Sequence of chain 1.A:
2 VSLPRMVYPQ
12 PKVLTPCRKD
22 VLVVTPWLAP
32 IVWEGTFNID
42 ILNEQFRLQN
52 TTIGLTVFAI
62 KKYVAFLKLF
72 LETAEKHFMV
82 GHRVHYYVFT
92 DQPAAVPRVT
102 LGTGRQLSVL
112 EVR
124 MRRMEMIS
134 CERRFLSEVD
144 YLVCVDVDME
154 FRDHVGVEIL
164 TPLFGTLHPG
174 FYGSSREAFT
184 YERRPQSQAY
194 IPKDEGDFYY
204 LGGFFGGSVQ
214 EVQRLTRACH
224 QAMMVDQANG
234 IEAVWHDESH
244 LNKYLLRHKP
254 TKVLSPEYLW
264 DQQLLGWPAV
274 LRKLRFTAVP

Binding-site contacts:
Ligand atom C6 contacts residue GLU241 of chain 1.A at 3.6 Å.
Ligand atom C4 contacts residue GLU241 of chain 1.A at 3.1 Å.
Ligand atom O3 contacts residue TRP238 of chain 1.A at 4.2 Å.
Ligand atom C5 contacts residue THR183 of chain 1.A at 4.3 Å.
Ligand atom C6 contacts residue HIS171 of chain 1.A at 4.0 Å.
Ligand atom O4 contacts residue GLU241 of chain 1.A at 2.6 Å (salt-bridge).
Ligand atom C6 contacts residue TRP238 of chain 1.A at 3.5 Å (hydrophobic).
Ligand atom C3 contacts residue HIS171 of chain 1.A at 4.4 Å.
Ligand atom C6 contacts residue TYR202 of chain 1.A at 3.7 Å (hydrophobic).
Ligand atom O6 contacts residue TYR202 of chain 1.A at 4.4 Å.
Ligand atom C3 contacts residue GLU241 of chain 1.A at 4.4 Å.
Ligand atom C4 contacts residue HIS171 of chain 1.A at 3.7 Å.
Ligand atom O4 contacts residue HIS171 of chain 1.A at 2.6 Å (h-bond).
Ligand atom C5 contacts residue GLU241 of chain 1.A at 4.0 Å.
Ligand atom O5 contacts residue HIS171 of chain 1.A at 3.4 Å (h-bond).
Ligand atom C6 contacts residue PHE174 of chain 1.A at 3.7 Å (hydrophobic).
Ligand atom C4 contacts residue TRP238 of chain 1.A at 3.8 Å (hydrophobic).
Ligand atom C6 contacts residue THR183 of chain 1.A at 2.8 Å.
Ligand atom C3 contacts residue TRP238 of chain 1.A at 3.8 Å (hydrophobic).
Ligand atom C2 contacts residue HIS171 of chain 1.A at 3.8 Å.
Ligand atom O6 contacts residue TRP238 of chain 1.A at 3.3 Å (h-bond).
Ligand atom C5 contacts residue TRP238 of chain 1.A at 3.5 Å (hydrophobic).
Ligand atom O6 contacts residue THR183 of chain 1.A at 2.2 Å (h-bond).
Ligand atom C1 contacts residue HIS171 of chain 1.A at 3.9 Å.
Ligand atom O4 contacts residue TYR202 of chain 1.A at 4.2 Å.
Ligand atom C5 contacts residue HIS171 of chain 1.A at 3.9 Å.
Ligand atom O6 contacts residue PHE174 of chain 1.A at 3.2 Å.
Ligand atom O1 contacts residue HIS171 of chain 1.A at 3.8 Å.
Ligand atom O5 contacts residue PHE174 of chain 1.A at 4.1 Å.

The protein below binds the small molecule below.
Small molecule (SMILES): OC[C@H]1O[C@@H](O)[C@H](O)[C@@H](O)[C@H]1O